Sequence of chain 1.B:
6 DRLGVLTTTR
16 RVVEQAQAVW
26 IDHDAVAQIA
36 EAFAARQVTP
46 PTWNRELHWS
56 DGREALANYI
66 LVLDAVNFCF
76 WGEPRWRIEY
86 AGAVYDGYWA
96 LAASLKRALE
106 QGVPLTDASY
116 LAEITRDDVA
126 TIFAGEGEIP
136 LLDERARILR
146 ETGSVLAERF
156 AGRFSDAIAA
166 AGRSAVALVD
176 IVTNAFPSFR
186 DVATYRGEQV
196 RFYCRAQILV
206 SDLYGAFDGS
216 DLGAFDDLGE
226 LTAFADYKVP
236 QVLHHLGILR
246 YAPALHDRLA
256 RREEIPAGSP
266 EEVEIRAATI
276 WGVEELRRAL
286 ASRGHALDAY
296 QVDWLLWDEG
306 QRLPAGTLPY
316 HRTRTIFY

Binding-site contacts:
Ligand atom N5 contacts residue PHE229 of chain 1.B at 3.0 Å (h-bond).
Ligand atom N3 contacts residue ILE203 of chain 1.B at 3.5 Å.
Ligand atom C9 contacts residue TRP302 of chain 1.B at 3.5 Å (hydrophobic).
Ligand atom C11 contacts residue TRP302 of chain 1.B at 3.3 Å (hydrophobic).
Ligand atom C2' contacts residue TRP302 of chain 1.B at 3.7 Å (hydrophobic).
Ligand atom N4 contacts residue TRP302 of chain 1.B at 3.5 Å.
Ligand atom C10 contacts residue TRP302 of chain 1.B at 3.4 Å (hydrophobic).
Ligand atom C1' contacts residue ASN72 of chain 1.B at 3.4 Å.
Ligand atom C8 contacts residue TRP302 of chain 1.B at 3.7 Å (hydrophobic).
Ligand atom N2 contacts residue TRP302 of chain 1.B at 3.6 Å.
Ligand atom C12 contacts residue ASP298 of chain 1.B at 3.4 Å.
Ligand atom O3' contacts residue PHE75 of chain 1.B at 3.6 Å.
Ligand atom O1 contacts residue ASP303 of chain 1.B at 3.4 Å (salt-bridge).
Ligand atom C8 contacts residue TYR93 of chain 1.B at 3.7 Å (hydrophobic).
Ligand atom C6 contacts residue TRP302 of chain 1.B at 3.7 Å (hydrophobic).
Ligand atom N5 contacts residue ASP298 of chain 1.B at 3.2 Å (salt-bridge).
Ligand atom C3 contacts residue TRP299 of chain 1.B at 3.7 Å (hydrophobic).
Ligand atom O3 contacts residue ASP298 of chain 1.B at 3.7 Å.
Ligand atom C10 contacts residue ILE203 of chain 1.B at 3.4 Å (hydrophobic).
Ligand atom C11 contacts residue ASP298 of chain 1.B at 3.6 Å.
Ligand atom N3 contacts residue TRP302 of chain 1.B at 3.4 Å.
Ligand atom O3 contacts residue TRP299 of chain 1.B at 3.4 Å.
Ligand atom O4' contacts residue ASN72 of chain 1.B at 2.6 Å (h-bond).
Ligand atom C7 contacts residue TRP302 of chain 1.B at 3.7 Å (hydrophobic).
Ligand atom O3 contacts residue TRP302 of chain 1.B at 3.4 Å.
Ligand atom N4 contacts residue ASP298 of chain 1.B at 2.6 Å (salt-bridge).
Ligand atom O1 contacts residue TRP302 of chain 1.B at 3.6 Å.
Ligand atom O3' contacts residue ASP231 of chain 1.B at 3.3 Å (salt-bridge).
Ligand atom C5' contacts residue CYS199 of chain 1.B at 3.5 Å (hydrophobic).
Ligand atom O4' contacts residue ILE203 of chain 1.B at 3.6 Å.
Ligand atom O5' contacts residue PHE229 of chain 1.B at 3.6 Å.
Ligand atom C4' contacts residue ASN72 of chain 1.B at 3.2 Å.
Ligand atom O3' contacts residue ASN72 of chain 1.B at 3.0 Å (h-bond).
Ligand atom O2 contacts residue THR47 of chain 1.B at 3.2 Å (h-bond).
Ligand atom O5' contacts residue ASP231 of chain 1.B at 3.4 Å.
Ligand atom C3' contacts residue ASP231 of chain 1.B at 3.4 Å.
Ligand atom C12 contacts residue TRP302 of chain 1.B at 3.4 Å (hydrophobic).
Ligand atom O2 contacts residue ASN49 of chain 1.B at 3.6 Å (h-bond).
Ligand atom C3' contacts residue ASN72 of chain 1.B at 3.7 Å.
Ligand atom N5 contacts residue VAL234 of chain 1.B at 3.7 Å.

A small-molecule ligand and the protein it binds are described below.
Small molecule (SMILES): Nc1nc2c(c(CN[C@H]3C=C[C@H](O)[C@@H]3O)cn2[C@@H]2O[C@H](CO)[C@@H](O)[C@H]2O)c(=O)[nH]1